Sequence of chain 2.A:
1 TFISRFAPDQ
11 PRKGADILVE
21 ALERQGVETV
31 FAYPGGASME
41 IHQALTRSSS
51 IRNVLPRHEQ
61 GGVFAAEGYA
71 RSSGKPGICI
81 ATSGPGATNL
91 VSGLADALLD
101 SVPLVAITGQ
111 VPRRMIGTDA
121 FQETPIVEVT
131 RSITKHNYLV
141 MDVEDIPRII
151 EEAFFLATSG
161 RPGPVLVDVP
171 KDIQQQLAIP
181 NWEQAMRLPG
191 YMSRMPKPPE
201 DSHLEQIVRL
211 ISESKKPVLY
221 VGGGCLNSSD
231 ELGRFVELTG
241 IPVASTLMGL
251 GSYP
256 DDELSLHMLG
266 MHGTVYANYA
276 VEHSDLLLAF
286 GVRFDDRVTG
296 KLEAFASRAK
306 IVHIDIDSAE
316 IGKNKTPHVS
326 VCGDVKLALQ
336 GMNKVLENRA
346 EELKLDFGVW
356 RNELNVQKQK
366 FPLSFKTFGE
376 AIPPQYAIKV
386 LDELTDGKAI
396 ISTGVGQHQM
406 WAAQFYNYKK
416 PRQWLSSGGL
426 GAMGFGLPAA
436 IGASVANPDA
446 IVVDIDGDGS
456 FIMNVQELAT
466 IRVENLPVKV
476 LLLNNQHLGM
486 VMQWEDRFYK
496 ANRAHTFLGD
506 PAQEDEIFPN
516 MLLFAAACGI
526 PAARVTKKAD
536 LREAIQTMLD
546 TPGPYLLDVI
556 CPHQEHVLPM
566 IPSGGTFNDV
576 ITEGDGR

Sequence of chain 3.A:
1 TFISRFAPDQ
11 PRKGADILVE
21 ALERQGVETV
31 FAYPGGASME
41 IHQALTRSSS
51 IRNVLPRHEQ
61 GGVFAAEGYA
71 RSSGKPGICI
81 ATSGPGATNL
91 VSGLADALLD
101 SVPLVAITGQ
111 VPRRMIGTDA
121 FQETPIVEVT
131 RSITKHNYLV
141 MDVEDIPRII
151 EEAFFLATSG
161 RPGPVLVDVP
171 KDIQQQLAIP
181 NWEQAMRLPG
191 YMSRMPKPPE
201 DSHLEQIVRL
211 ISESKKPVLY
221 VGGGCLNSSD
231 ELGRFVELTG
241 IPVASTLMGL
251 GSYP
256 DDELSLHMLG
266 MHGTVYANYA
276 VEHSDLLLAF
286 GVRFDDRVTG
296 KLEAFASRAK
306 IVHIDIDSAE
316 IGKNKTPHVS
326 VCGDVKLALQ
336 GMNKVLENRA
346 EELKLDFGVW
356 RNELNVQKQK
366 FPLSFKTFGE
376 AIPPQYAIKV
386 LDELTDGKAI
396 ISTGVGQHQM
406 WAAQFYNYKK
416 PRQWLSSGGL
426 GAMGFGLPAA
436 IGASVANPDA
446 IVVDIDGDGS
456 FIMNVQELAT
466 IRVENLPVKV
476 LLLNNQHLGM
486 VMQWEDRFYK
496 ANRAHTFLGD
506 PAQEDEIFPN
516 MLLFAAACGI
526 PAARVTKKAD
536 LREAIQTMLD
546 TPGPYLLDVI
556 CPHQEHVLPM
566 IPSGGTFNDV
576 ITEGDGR

A small-molecule ligand and the protein it binds are described below.
Small molecule (SMILES): COC(=O)c1ccccc1S(=O)(=O)NC(=O)Nc1nc(C)nc(OC)n1

Binding-site contacts:
Ligand atom C6 contacts residue VAL111 of chain 2.A at 3.6 Å (hydrophobic).
Ligand atom C6' contacts residue GLY36 of chain 2.A at 3.8 Å.
Ligand atom S7 contacts residue SER568 of chain 3.A at 3.7 Å.
Ligand atom C5 contacts residue ALA120 of chain 2.A at 3.7 Å (hydrophobic).
Ligand atom C6 contacts residue PHE121 of chain 2.A at 3.4 Å (hydrophobic).
Ligand atom C5 contacts residue ARG292 of chain 3.A at 3.7 Å.
Ligand atom O9 contacts residue SER568 of chain 3.A at 3.3 Å (h-bond).
Ligand atom O9 contacts residue ARG292 of chain 3.A at 2.5 Å (salt-bridge).
Ligand atom C9 contacts residue TRP489 of chain 3.A at 3.6 Å (hydrophobic).
Ligand atom O4' contacts residue ARG292 of chain 3.A at 3.3 Å (salt-bridge).
Ligand atom C13 contacts residue GLN122 of chain 2.A at 3.5 Å.
Ligand atom C4 contacts residue ASP291 of chain 3.A at 3.7 Å.
Ligand atom N5' contacts residue TRP489 of chain 3.A at 3.6 Å (h-bond).
Ligand atom O12 contacts residue PHE121 of chain 2.A at 3.6 Å.
Ligand atom C3 contacts residue ARG292 of chain 3.A at 3.8 Å.
Ligand atom N3' contacts residue TRP489 of chain 3.A at 3.3 Å.
Ligand atom C6' contacts residue TRP489 of chain 3.A at 3.7 Å (hydrophobic).
Ligand atom O9 contacts residue TRP489 of chain 3.A at 3.8 Å.
Ligand atom C5 contacts residue ASP291 of chain 3.A at 3.2 Å.
Ligand atom C4' contacts residue TRP489 of chain 3.A at 3.5 Å (hydrophobic).
Ligand atom C5' contacts residue FAD1 of chain 3.E at 3.6 Å.
Ligand atom N3' contacts residue ARG292 of chain 3.A at 2.9 Å (salt-bridge).
Ligand atom O4' contacts residue PHE121 of chain 2.A at 3.6 Å.
Ligand atom N8 contacts residue LYS171 of chain 2.A at 3.1 Å (salt-bridge).
Ligand atom O7B contacts residue PRO112 of chain 2.A at 3.3 Å.
Ligand atom C3 contacts residue SER568 of chain 3.A at 3.3 Å.
Ligand atom C4 contacts residue ARG292 of chain 3.A at 3.6 Å.
Ligand atom O7B contacts residue LYS171 of chain 2.A at 3.0 Å.
Ligand atom C4' contacts residue ARG292 of chain 3.A at 3.5 Å.
Ligand atom C13 contacts residue ALA37 of chain 2.A at 3.4 Å (hydrophobic).
Ligand atom C2' contacts residue TRP489 of chain 3.A at 3.3 Å (hydrophobic).
Ligand atom N5' contacts residue MET485 of chain 3.A at 3.8 Å.
Ligand atom C2 contacts residue PRO112 of chain 2.A at 3.7 Å (hydrophobic).
Ligand atom C9 contacts residue ARG292 of chain 3.A at 3.6 Å.
Ligand atom O7A contacts residue SER568 of chain 3.A at 2.5 Å (h-bond).
Ligand atom N10 contacts residue TRP489 of chain 3.A at 3.4 Å.
Ligand atom N10 contacts residue LYS171 of chain 2.A at 3.7 Å.
Ligand atom N1' contacts residue GLY36 of chain 2.A at 3.3 Å.
Ligand atom N1' contacts residue TRP489 of chain 3.A at 3.7 Å.
Ligand atom O11 contacts residue VAL111 of chain 2.A at 3.6 Å.